Sequence of chain 1.E:
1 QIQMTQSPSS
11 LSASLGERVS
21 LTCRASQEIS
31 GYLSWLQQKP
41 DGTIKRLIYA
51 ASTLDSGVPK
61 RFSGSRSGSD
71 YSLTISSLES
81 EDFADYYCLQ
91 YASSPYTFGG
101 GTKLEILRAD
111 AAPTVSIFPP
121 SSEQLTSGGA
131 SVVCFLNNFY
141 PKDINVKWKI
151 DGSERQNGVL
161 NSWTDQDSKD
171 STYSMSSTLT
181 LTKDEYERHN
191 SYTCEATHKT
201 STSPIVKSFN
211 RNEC

Sequence of chain 1.F:
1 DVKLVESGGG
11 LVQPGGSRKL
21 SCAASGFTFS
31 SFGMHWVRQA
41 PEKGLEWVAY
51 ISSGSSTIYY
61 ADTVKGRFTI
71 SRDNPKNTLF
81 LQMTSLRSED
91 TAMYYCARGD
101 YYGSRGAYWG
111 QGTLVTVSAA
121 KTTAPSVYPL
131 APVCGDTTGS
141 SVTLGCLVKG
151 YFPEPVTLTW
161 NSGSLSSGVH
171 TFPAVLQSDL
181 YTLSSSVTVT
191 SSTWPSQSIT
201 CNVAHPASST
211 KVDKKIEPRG

The protein below binds the small molecule below.
Small molecule (SMILES): C[P](=O)(O)Oc1ccc([N+](=O)[O-])cc1

Binding-site contacts:
Ligand atom C6 contacts residue TYR101 of chain 1.F at 3.5 Å (hydrophobic).
Ligand atom P contacts residue HIS35 of chain 1.F at 3.8 Å.
Ligand atom O2P contacts residue ASP100 of chain 1.F at 2.6 Å (salt-bridge).
Ligand atom O3P contacts residue HIS35 of chain 1.F at 2.8 Å (h-bond).
Ligand atom C1 contacts residue TYR91 of chain 1.E at 3.8 Å (hydrophobic).
Ligand atom O1P contacts residue TYR91 of chain 1.E at 3.2 Å.
Ligand atom C4 contacts residue LEU89 of chain 1.E at 4.0 Å (hydrophobic).
Ligand atom C5 contacts residue TYR101 of chain 1.F at 3.5 Å (hydrophobic).
Ligand atom C2 contacts residue TYR96 of chain 1.E at 3.7 Å (hydrophobic).
Ligand atom C5 contacts residue HIS35 of chain 1.F at 3.9 Å.
Ligand atom O2P contacts residue HIS35 of chain 1.F at 3.8 Å.
Ligand atom C3 contacts residue TYR96 of chain 1.E at 3.9 Å (hydrophobic).
Ligand atom C2 contacts residue HIS35 of chain 1.F at 3.1 Å.
Ligand atom P contacts residue ASP100 of chain 1.F at 3.5 Å.
Ligand atom C6 contacts residue HIS35 of chain 1.F at 3.8 Å.
Ligand atom P contacts residue TYR101 of chain 1.F at 3.8 Å.
Ligand atom C3 contacts residue TRP47 of chain 1.F at 4.0 Å (hydrophobic).
Ligand atom O2N contacts residue TRP109 of chain 1.F at 2.8 Å.
Ligand atom C3 contacts residue HIS35 of chain 1.F at 3.3 Å.
Ligand atom CM contacts residue TYR91 of chain 1.E at 4.0 Å (hydrophobic).
Ligand atom O1N contacts residue TRP47 of chain 1.F at 3.2 Å.
Ligand atom N contacts residue TRP109 of chain 1.F at 3.8 Å.
Ligand atom C5 contacts residue LEU89 of chain 1.E at 3.8 Å (hydrophobic).
Ligand atom CM contacts residue TYR101 of chain 1.F at 4.0 Å (hydrophobic).
Ligand atom N contacts residue HIS35 of chain 1.F at 4.1 Å.
Ligand atom O2P contacts residue GLY99 of chain 1.F at 3.4 Å.
Ligand atom C4 contacts residue HIS35 of chain 1.F at 3.6 Å.
Ligand atom O1N contacts residue PHE98 of chain 1.E at 4.0 Å.
Ligand atom N contacts residue VAL37 of chain 1.F at 3.8 Å.
Ligand atom O1N contacts residue VAL37 of chain 1.F at 3.1 Å.
Ligand atom O2N contacts residue LEU89 of chain 1.E at 4.0 Å.
Ligand atom O3P contacts residue ASP100 of chain 1.F at 3.7 Å.
Ligand atom O1N contacts residue HIS35 of chain 1.F at 4.0 Å.
Ligand atom O2N contacts residue VAL37 of chain 1.F at 3.7 Å.
Ligand atom CM contacts residue TYR102 of chain 1.F at 3.0 Å (hydrophobic).
Ligand atom O1P contacts residue HIS35 of chain 1.F at 3.9 Å.
Ligand atom O2N contacts residue PHE98 of chain 1.E at 4.0 Å.
Ligand atom O2P contacts residue TYR101 of chain 1.F at 2.9 Å (h-bond).
Ligand atom O3P contacts residue TYR96 of chain 1.E at 4.0 Å.
Ligand atom C1 contacts residue HIS35 of chain 1.F at 3.4 Å.